This small molecule binds to this protein.
Small molecule (SMILES): CC(=O)N[C@H]1[C@H](O[C@H]2[C@H](O)[C@@H](NC(C)=O)CO[C@@H]2CO)O[C@H](CO)[C@@H](O)[C@@H]1O

Binding-site contacts:
Ligand atom N2 contacts residue ASN12 of chain 4.I at 3.8 Å.
Ligand atom O5 contacts residue ASN12 of chain 4.I at 2.6 Å (h-bond).
Ligand atom O7 contacts residue ASN12 of chain 4.I at 3.7 Å.
Ligand atom C1 contacts residue ASN12 of chain 4.I at 2.1 Å.
Ligand atom C5 contacts residue ASN12 of chain 4.I at 4.0 Å.
Ligand atom C2 contacts residue ASN12 of chain 4.I at 3.2 Å.
Ligand atom C7 contacts residue ASN12 of chain 4.I at 3.9 Å.

Sequence of chain 4.I:
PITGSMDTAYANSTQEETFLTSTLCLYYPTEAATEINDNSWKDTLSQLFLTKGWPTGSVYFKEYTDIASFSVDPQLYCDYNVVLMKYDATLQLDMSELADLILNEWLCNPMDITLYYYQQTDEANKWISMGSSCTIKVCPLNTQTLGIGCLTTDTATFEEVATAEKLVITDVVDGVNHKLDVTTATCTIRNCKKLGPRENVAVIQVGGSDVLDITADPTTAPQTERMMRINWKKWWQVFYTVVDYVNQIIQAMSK